Sequence of chain 1.F:
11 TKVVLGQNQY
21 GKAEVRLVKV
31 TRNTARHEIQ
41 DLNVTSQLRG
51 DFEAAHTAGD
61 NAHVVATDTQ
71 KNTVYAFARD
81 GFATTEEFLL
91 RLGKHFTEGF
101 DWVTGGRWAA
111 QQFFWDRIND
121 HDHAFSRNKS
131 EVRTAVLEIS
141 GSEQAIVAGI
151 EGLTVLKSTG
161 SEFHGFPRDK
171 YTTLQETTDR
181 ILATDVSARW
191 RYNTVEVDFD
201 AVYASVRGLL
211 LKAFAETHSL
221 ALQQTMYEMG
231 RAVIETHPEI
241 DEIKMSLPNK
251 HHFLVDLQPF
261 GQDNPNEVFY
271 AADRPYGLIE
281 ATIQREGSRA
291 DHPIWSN

Binding-site contacts:
Ligand atom C6 contacts residue THR67 of chain 1.F at 4.0 Å.
Ligand atom N9 contacts residue LEU174 of chain 1.G at 3.9 Å.
Ligand atom O6 contacts residue VAL64 of chain 1.F at 3.3 Å.
Ligand atom N8 contacts residue THR67 of chain 1.F at 3.3 Å (h-bond).
Ligand atom N7 contacts residue PHE163 of chain 1.G at 3.7 Å.
Ligand atom C5 contacts residue PHE163 of chain 1.G at 3.5 Å (hydrophobic).
Ligand atom N8 contacts residue ASP68 of chain 1.F at 4.0 Å.
Ligand atom O6 contacts residue TYR20 of chain 1.F at 3.4 Å.
Ligand atom O2 contacts residue ALA221 of chain 1.G at 3.6 Å.
Ligand atom N1 contacts residue GLN223 of chain 1.G at 2.9 Å (h-bond).
Ligand atom N3 contacts residue ARG180 of chain 1.G at 3.1 Å (salt-bridge).
Ligand atom N3 contacts residue PHE163 of chain 1.G at 3.8 Å.
Ligand atom O2 contacts residue ARG180 of chain 1.G at 2.9 Å (salt-bridge).
Ligand atom C5 contacts residue THR67 of chain 1.F at 3.9 Å.
Ligand atom C2 contacts residue GLN223 of chain 1.G at 3.8 Å.
Ligand atom N9 contacts residue ASN249 of chain 1.G at 4.1 Å.
Ligand atom O6 contacts residue GLN223 of chain 1.G at 2.9 Å (h-bond).
Ligand atom C4 contacts residue ARG180 of chain 1.G at 3.9 Å.
Ligand atom O2 contacts residue GLN223 of chain 1.G at 3.8 Å.
Ligand atom C2 contacts residue LEU222 of chain 1.G at 3.8 Å (hydrophobic).
Ligand atom N9 contacts residue ARG180 of chain 1.G at 4.0 Å.
Ligand atom N9 contacts residue PHE163 of chain 1.G at 3.5 Å.
Ligand atom O2 contacts residue LEU222 of chain 1.G at 2.7 Å (h-bond).
Ligand atom C6 contacts residue PHE163 of chain 1.G at 3.7 Å (hydrophobic).
Ligand atom N7 contacts residue ALA66 of chain 1.F at 3.6 Å.
Ligand atom C6 contacts residue VAL64 of chain 1.F at 4.0 Å (hydrophobic).
Ligand atom N3 contacts residue ASN249 of chain 1.G at 3.4 Å (h-bond).
Ligand atom C2 contacts residue PHE163 of chain 1.G at 3.8 Å (hydrophobic).
Ligand atom N8 contacts residue PHE163 of chain 1.G at 3.6 Å.
Ligand atom N7 contacts residue THR67 of chain 1.F at 2.9 Å (h-bond).
Ligand atom O6 contacts residue THR67 of chain 1.F at 3.8 Å.
Ligand atom C4 contacts residue PHE163 of chain 1.G at 3.5 Å (hydrophobic).
Ligand atom C2 contacts residue ASN249 of chain 1.G at 4.0 Å.
Ligand atom N8 contacts residue ALA66 of chain 1.F at 4.0 Å.
Ligand atom N8 contacts residue LEU174 of chain 1.G at 3.7 Å.
Ligand atom N1 contacts residue PHE163 of chain 1.G at 3.8 Å.
Ligand atom O2 contacts residue PHE163 of chain 1.G at 4.1 Å.
Ligand atom C6 contacts residue GLN223 of chain 1.G at 3.7 Å.
Ligand atom C2 contacts residue ARG180 of chain 1.G at 3.6 Å.
Ligand atom C4 contacts residue ASN249 of chain 1.G at 3.8 Å.

The small molecule below binds the protein below.
Small molecule (SMILES): O=c1[nH]c(=O)c2nn[nH]c2[nH]1

Sequence of chain 1.G:
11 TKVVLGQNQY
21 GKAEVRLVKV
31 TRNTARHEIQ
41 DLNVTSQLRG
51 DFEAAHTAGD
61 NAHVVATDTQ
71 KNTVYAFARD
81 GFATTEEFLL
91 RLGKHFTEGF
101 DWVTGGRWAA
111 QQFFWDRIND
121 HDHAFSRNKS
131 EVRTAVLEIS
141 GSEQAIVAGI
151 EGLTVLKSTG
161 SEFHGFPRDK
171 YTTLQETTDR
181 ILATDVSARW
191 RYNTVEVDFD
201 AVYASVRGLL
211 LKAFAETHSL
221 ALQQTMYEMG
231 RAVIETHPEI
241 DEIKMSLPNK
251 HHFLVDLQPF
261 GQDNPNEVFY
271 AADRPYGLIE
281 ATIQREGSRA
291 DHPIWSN